Binding-site contacts:
Ligand atom O4 contacts residue GLU181 of chain 2.A at 2.4 Å (salt-bridge).
Ligand atom O4 contacts residue MN1 of chain 2.C at 2.0 Å.
Ligand atom O4 contacts residue ASP287 of chain 2.A at 2.9 Å (salt-bridge).
Ligand atom O6 contacts residue VAL135 of chain 2.A at 3.4 Å.
Ligand atom O4 contacts residue ASP245 of chain 2.A at 2.8 Å (salt-bridge).
Ligand atom O3 contacts residue MN1 of chain 2.C at 2.1 Å.
Ligand atom O1 contacts residue FRU1 of chain 2.L at 4.0 Å.
Ligand atom O1 contacts residue TRP16 of chain 2.A at 3.6 Å.
Ligand atom C4 contacts residue MN1 of chain 2.C at 3.0 Å.
Ligand atom C6 contacts residue HIS54 of chain 2.A at 3.4 Å.
Ligand atom C4 contacts residue ASP287 of chain 2.A at 3.6 Å.
Ligand atom C1 contacts residue PHE94 of chain 2.A at 3.6 Å (hydrophobic).
Ligand atom C3 contacts residue ASP287 of chain 2.A at 3.0 Å.
Ligand atom C2 contacts residue TRP137 of chain 2.A at 3.6 Å (hydrophobic).
Ligand atom O5 contacts residue PHE94 of chain 2.A at 3.9 Å.
Ligand atom O6 contacts residue TRP137 of chain 2.A at 3.3 Å.
Ligand atom O3 contacts residue GLU217 of chain 2.A at 3.1 Å (salt-bridge).
Ligand atom O3 contacts residue GLU181 of chain 2.A at 2.9 Å (salt-bridge).
Ligand atom C5 contacts residue HIS54 of chain 2.A at 3.4 Å.
Ligand atom O1 contacts residue HIS54 of chain 2.A at 3.2 Å.
Ligand atom C3 contacts residue GLU181 of chain 2.A at 3.8 Å.
Ligand atom C5 contacts residue TRP16 of chain 2.A at 3.9 Å (hydrophobic).
Ligand atom C4 contacts residue GLU181 of chain 2.A at 3.0 Å.
Ligand atom O6 contacts residue GLU181 of chain 2.A at 3.1 Å (salt-bridge).
Ligand atom O6 contacts residue THR90 of chain 2.A at 3.6 Å.
Ligand atom C1 contacts residue HIS54 of chain 2.A at 3.4 Å.
Ligand atom O3 contacts residue MN1 of chain 2.D at 4.0 Å.
Ligand atom C1 contacts residue TRP137 of chain 2.A at 3.5 Å (hydrophobic).
Ligand atom O5 contacts residue TRP137 of chain 2.A at 3.6 Å.
Ligand atom O2 contacts residue TRP137 of chain 2.A at 3.6 Å.
Ligand atom O4 contacts residue GLU217 of chain 2.A at 4.2 Å.
Ligand atom O3 contacts residue HIS220 of chain 2.A at 3.4 Å.
Ligand atom O2 contacts residue PHE26 of chain 1.B at 3.3 Å.
Ligand atom C3 contacts residue MN1 of chain 2.C at 3.0 Å.
Ligand atom O1 contacts residue PHE94 of chain 2.A at 3.9 Å.
Ligand atom C5 contacts residue GLU181 of chain 2.A at 4.0 Å.
Ligand atom O5 contacts residue HIS54 of chain 2.A at 2.8 Å (h-bond).
Ligand atom C6 contacts residue THR90 of chain 2.A at 3.7 Å.
Ligand atom O3 contacts residue ASP287 of chain 2.A at 2.6 Å (salt-bridge).
Ligand atom C6 contacts residue GLU181 of chain 2.A at 3.9 Å.

A protein and the small-molecule ligand that binds it are described below.
Small molecule (SMILES): OC[C@H]1O[C@H](O)[C@H](O)[C@@H](O)[C@@H]1O

Sequence of chain 1.B:
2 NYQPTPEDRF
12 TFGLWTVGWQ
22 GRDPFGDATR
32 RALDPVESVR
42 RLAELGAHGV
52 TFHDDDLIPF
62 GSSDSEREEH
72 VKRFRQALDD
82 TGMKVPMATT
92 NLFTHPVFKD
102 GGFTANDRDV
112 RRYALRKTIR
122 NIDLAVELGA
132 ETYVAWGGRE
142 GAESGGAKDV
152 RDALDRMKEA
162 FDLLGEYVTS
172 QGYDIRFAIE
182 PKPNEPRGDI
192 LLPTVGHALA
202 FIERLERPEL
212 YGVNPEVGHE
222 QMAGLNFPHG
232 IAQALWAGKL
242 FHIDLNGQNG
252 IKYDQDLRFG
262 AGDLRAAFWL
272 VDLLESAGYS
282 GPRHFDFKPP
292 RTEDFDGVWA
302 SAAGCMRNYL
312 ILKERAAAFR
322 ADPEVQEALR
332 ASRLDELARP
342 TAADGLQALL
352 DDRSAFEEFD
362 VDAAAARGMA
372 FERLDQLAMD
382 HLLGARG

Sequence of chain 2.A:
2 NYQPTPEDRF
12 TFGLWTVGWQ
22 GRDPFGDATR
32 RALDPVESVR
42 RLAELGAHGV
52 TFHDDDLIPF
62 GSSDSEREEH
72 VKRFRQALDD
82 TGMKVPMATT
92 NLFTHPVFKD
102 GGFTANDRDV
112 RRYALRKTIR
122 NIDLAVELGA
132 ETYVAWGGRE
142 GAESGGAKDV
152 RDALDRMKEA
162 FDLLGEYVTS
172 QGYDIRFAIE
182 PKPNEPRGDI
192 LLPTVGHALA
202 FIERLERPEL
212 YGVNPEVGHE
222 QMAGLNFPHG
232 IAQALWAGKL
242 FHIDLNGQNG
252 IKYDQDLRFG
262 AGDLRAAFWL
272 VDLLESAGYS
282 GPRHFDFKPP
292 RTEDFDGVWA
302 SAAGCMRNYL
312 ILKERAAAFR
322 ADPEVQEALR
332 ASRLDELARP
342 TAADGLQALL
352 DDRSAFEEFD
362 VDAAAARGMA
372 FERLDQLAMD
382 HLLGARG